Binding-site contacts:
Ligand atom C4 contacts residue ILE152 of chain 2.A at 3.7 Å (hydrophobic).
Ligand atom C2 contacts residue LEU137 of chain 2.A at 3.5 Å (hydrophobic).
Ligand atom O2 contacts residue TRP225 of chain 2.A at 3.9 Å.
Ligand atom C2 contacts residue HIS140 of chain 2.A at 3.9 Å.
Ligand atom O2 contacts residue HIS140 of chain 2.A at 3.1 Å (h-bond).
Ligand atom C1 contacts residue HIS140 of chain 2.A at 3.8 Å.
Ligand atom C5 contacts residue LVN210 of chain 2.A at 3.5 Å.
Ligand atom C1 contacts residue FE1 of chain 2.B at 2.9 Å.
Ligand atom O2 contacts residue FE1 of chain 2.B at 2.1 Å.
Ligand atom O2 contacts residue ASP142 of chain 2.A at 3.2 Å (salt-bridge).
Ligand atom O5 contacts residue HIS140 of chain 2.A at 3.2 Å (h-bond).
Ligand atom C3 contacts residue LEU137 of chain 2.A at 3.9 Å (hydrophobic).
Ligand atom C4 contacts residue GLN223 of chain 2.A at 3.5 Å.
Ligand atom O2 contacts residue GLN223 of chain 2.A at 3.6 Å (h-bond).
Ligand atom O2 contacts residue LEU137 of chain 2.A at 4.0 Å.
Ligand atom O4 contacts residue ARG219 of chain 2.A at 2.8 Å (salt-bridge).
Ligand atom C1 contacts residue LEU137 of chain 2.A at 3.5 Å (hydrophobic).
Ligand atom O3 contacts residue LVN210 of chain 2.A at 3.8 Å.
Ligand atom O4 contacts residue ILE152 of chain 2.A at 4.0 Å.
Ligand atom C5 contacts residue ARG219 of chain 2.A at 3.5 Å.
Ligand atom O5 contacts residue HIS208 of chain 2.A at 3.0 Å (h-bond).
Ligand atom C5 contacts residue ILE152 of chain 2.A at 3.7 Å (hydrophobic).
Ligand atom C5 contacts residue TYR154 of chain 2.A at 3.6 Å (hydrophobic).
Ligand atom O5 contacts residue FE1 of chain 2.B at 2.1 Å.
Ligand atom C3 contacts residue GLN223 of chain 2.A at 3.1 Å.
Ligand atom C4 contacts residue LEU170 of chain 2.A at 4.0 Å (hydrophobic).
Ligand atom C3 contacts residue LVN210 of chain 2.A at 3.7 Å.
Ligand atom C2 contacts residue GLN223 of chain 2.A at 2.9 Å.
Ligand atom O3 contacts residue ILE152 of chain 2.A at 3.7 Å.
Ligand atom O5 contacts residue LEU137 of chain 2.A at 3.8 Å.
Ligand atom C4 contacts residue LVN210 of chain 2.A at 3.5 Å.
Ligand atom O3 contacts residue ARG219 of chain 2.A at 2.8 Å (salt-bridge).
Ligand atom O4 contacts residue LEU170 of chain 2.A at 3.8 Å.
Ligand atom O4 contacts residue TYR154 of chain 2.A at 2.6 Å (h-bond).
Ligand atom O4 contacts residue LVN210 of chain 2.A at 3.8 Å.
Ligand atom O1 contacts residue GLN223 of chain 2.A at 3.4 Å (h-bond).
Ligand atom O5 contacts residue GLN223 of chain 2.A at 3.5 Å (h-bond).
Ligand atom C1 contacts residue GLN223 of chain 2.A at 3.0 Å.
Ligand atom C2 contacts residue FE1 of chain 2.B at 2.8 Å.
Ligand atom O1 contacts residue LEU137 of chain 2.A at 3.6 Å.

Sequence of chain 2.A:
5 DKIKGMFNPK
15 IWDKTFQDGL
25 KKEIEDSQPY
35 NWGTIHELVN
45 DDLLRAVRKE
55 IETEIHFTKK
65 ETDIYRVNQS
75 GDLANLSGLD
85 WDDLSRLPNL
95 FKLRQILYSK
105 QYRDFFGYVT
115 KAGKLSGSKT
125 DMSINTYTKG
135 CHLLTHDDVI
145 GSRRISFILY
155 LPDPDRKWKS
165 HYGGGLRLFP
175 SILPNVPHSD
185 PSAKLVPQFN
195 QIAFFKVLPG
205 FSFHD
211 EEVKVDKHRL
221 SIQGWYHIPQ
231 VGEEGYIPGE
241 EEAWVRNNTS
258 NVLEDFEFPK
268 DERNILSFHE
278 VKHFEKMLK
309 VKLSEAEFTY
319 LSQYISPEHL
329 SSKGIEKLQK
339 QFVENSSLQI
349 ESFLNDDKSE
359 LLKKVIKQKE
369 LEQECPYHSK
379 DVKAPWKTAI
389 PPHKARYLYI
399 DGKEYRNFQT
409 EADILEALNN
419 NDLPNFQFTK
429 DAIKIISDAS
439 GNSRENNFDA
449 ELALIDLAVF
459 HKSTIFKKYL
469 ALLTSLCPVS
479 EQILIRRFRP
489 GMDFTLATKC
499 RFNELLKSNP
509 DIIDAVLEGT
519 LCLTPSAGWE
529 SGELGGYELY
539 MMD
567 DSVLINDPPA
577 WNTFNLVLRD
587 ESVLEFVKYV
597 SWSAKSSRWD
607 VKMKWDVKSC

A protein and the small-molecule ligand that binds it are described below.
Small molecule (SMILES): O=C(O)CCC(=O)C(=O)O